Binding-site contacts:
Ligand atom O01 contacts residue GLU84 of chain 1.E at 2.9 Å (salt-bridge).
Ligand atom C11 contacts residue VAL92 of chain 1.E at 3.4 Å (hydrophobic).
Ligand atom O08 contacts residue ALA291 of chain 1.D at 4.3 Å.
Ligand atom O08 contacts residue ARG294 of chain 1.D at 3.7 Å.
Ligand atom O09 contacts residue ARG54 of chain 1.D at 3.3 Å (salt-bridge).
Ligand atom N07 contacts residue ARG54 of chain 1.D at 3.2 Å (salt-bridge).
Ligand atom N07 contacts residue SER58 of chain 1.D at 4.0 Å.
Ligand atom C05 contacts residue ARG54 of chain 1.D at 3.9 Å.
Ligand atom O08 contacts residue TYR96 of chain 1.E at 3.0 Å (h-bond).
Ligand atom C10 contacts residue ARG54 of chain 1.D at 3.7 Å.
Ligand atom C03 contacts residue ARG54 of chain 1.D at 3.5 Å.
Ligand atom B02 contacts residue ARG54 of chain 1.D at 3.2 Å.
Ligand atom O12 contacts residue ARG54 of chain 1.D at 2.7 Å (salt-bridge).
Ligand atom C05 contacts residue PHE57 of chain 1.D at 4.3 Å (hydrophobic).
Ligand atom C03 contacts residue VAL92 of chain 1.E at 3.4 Å (hydrophobic).
Ligand atom C05 contacts residue VAL92 of chain 1.E at 4.1 Å (hydrophobic).
Ligand atom N07 contacts residue PHE57 of chain 1.D at 4.2 Å.
Ligand atom O12 contacts residue VAL92 of chain 1.E at 4.0 Å.
Ligand atom O08 contacts residue SER58 of chain 1.D at 3.4 Å.
Ligand atom C11 contacts residue ARG54 of chain 1.D at 3.5 Å.
Ligand atom O01 contacts residue THR89 of chain 1.E at 3.6 Å.
Ligand atom O01 contacts residue ASP88 of chain 1.E at 4.3 Å.
Ligand atom O09 contacts residue TYR96 of chain 1.E at 3.2 Å.
Ligand atom B02 contacts residue VAL92 of chain 1.E at 3.7 Å.
Ligand atom C06 contacts residue ARG54 of chain 1.D at 3.8 Å.
Ligand atom B02 contacts residue GLU84 of chain 1.E at 3.4 Å.
Ligand atom C04 contacts residue ARG54 of chain 1.D at 3.7 Å.
Ligand atom C06 contacts residue TYR96 of chain 1.E at 3.9 Å (hydrophobic).
Ligand atom C10 contacts residue VAL92 of chain 1.E at 3.8 Å (hydrophobic).
Ligand atom O12 contacts residue LEU267 of chain 1.D at 3.8 Å.
Ligand atom O08 contacts residue ARG54 of chain 1.D at 3.1 Å (salt-bridge).
Ligand atom O01 contacts residue ARG54 of chain 1.D at 4.2 Å.
Ligand atom C10 contacts residue TYR96 of chain 1.E at 4.3 Å (hydrophobic).
Ligand atom O09 contacts residue PHE57 of chain 1.D at 3.3 Å.
Ligand atom C06 contacts residue VAL92 of chain 1.E at 4.1 Å (hydrophobic).
Ligand atom O12 contacts residue GLU84 of chain 1.E at 2.8 Å (salt-bridge).
Ligand atom O01 contacts residue VAL92 of chain 1.E at 3.5 Å.
Ligand atom N07 contacts residue TYR96 of chain 1.E at 3.3 Å.
Ligand atom C04 contacts residue VAL92 of chain 1.E at 3.8 Å (hydrophobic).
Ligand atom O09 contacts residue SER58 of chain 1.D at 3.3 Å (h-bond).

Sequence of chain 1.E:
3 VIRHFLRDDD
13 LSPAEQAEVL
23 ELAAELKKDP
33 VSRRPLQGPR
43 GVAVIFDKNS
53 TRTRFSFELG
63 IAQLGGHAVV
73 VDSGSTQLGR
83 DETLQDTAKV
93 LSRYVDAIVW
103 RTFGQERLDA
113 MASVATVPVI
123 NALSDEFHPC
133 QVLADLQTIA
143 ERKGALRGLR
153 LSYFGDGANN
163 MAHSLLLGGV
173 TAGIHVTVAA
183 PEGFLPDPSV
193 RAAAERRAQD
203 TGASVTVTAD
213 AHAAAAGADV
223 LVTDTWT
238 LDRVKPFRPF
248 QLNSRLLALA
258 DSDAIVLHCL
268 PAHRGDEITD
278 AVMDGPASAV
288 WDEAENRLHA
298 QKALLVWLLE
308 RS

This small molecule binds to this protein.
Small molecule (SMILES): O=[N+]([O-])c1ccc(B(O)O)cc1

Sequence of chain 1.D:
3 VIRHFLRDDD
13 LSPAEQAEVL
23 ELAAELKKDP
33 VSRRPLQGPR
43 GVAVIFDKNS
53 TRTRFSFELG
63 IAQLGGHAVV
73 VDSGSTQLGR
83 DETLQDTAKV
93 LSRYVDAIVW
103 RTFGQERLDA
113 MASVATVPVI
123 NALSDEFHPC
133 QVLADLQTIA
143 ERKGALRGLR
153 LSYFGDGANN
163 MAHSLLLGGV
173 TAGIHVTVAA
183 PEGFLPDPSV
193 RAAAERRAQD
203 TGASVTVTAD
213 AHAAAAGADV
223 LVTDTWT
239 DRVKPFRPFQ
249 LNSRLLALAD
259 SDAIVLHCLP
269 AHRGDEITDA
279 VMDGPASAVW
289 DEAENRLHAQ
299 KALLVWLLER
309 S